Binding-site contacts:
Ligand atom N1 contacts residue LYS58 of chain 51.D at 4.0 Å.
Ligand atom C5 contacts residue TRP38 of chain 51.B at 3.9 Å (hydrophobic).
Ligand atom C2 contacts residue TRP38 of chain 51.B at 4.2 Å (hydrophobic).
Ligand atom C6 contacts residue TRP38 of chain 51.B at 3.9 Å (hydrophobic).
Ligand atom N9 contacts residue TRP38 of chain 51.B at 4.4 Å.
Ligand atom C8 contacts residue TRP38 of chain 51.B at 4.1 Å (hydrophobic).
Ligand atom O6 contacts residue TRP38 of chain 51.B at 3.7 Å.
Ligand atom N7 contacts residue TRP38 of chain 51.B at 3.7 Å.
Ligand atom N3 contacts residue TRP38 of chain 51.B at 4.3 Å.
Ligand atom O6 contacts residue LYS58 of chain 51.D at 4.2 Å.
Ligand atom N1 contacts residue TRP38 of chain 51.B at 4.1 Å.
Ligand atom C4 contacts residue TRP38 of chain 51.B at 4.1 Å (hydrophobic).

This protein binds this small molecule.
Small molecule (SMILES): Nc1nc2[nH]cnc2c(=O)[nH]1

Sequence of chain 51.D:
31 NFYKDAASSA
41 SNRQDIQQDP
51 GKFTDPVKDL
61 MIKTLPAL

Sequence of chain 51.B:
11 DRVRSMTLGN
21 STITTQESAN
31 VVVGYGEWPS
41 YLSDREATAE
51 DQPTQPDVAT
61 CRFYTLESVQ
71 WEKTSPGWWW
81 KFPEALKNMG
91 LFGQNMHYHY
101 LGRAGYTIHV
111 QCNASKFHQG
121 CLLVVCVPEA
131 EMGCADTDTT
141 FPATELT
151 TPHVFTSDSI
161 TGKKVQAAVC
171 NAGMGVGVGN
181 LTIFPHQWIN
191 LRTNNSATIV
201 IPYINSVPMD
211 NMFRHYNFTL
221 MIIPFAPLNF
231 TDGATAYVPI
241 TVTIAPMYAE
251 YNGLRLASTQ